Sequence of chain 36.C:
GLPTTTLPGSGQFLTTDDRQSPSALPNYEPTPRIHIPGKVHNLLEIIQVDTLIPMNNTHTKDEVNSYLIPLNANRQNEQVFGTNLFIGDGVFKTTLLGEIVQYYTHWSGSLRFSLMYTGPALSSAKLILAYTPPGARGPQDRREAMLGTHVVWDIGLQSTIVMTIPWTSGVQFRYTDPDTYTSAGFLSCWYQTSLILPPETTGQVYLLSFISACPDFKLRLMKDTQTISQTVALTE

Sequence of chain 36.A:
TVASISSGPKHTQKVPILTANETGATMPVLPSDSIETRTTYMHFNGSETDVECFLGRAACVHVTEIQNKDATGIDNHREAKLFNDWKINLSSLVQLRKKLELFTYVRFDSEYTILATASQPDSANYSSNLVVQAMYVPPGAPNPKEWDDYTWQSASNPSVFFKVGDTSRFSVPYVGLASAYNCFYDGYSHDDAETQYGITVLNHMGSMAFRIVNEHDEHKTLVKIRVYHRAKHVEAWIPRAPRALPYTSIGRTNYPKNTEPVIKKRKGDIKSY

Sequence of chain 37.C:
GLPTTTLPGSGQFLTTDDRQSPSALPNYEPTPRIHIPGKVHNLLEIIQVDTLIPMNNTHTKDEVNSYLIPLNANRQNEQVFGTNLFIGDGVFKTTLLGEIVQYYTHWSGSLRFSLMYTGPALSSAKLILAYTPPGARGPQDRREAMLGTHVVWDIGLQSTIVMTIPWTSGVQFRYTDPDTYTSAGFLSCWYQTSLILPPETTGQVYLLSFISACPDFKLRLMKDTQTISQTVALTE

Binding-site contacts:
Ligand atom C4B contacts residue PHE186 of chain 36.A at 3.6 Å (hydrophobic).
Ligand atom C4A contacts residue ALA150 of chain 36.A at 3.9 Å (hydrophobic).
Ligand atom C2C contacts residue MET221 of chain 36.A at 3.3 Å (hydrophobic).
Ligand atom C5 contacts residue MET221 of chain 36.A at 3.9 Å (hydrophobic).
Ligand atom C5C contacts residue TYR152 of chain 36.A at 3.8 Å (hydrophobic).
Ligand atom N2 contacts residue MET221 of chain 36.A at 3.9 Å.
Ligand atom C4C contacts residue VAL191 of chain 36.A at 3.7 Å (hydrophobic).
Ligand atom C5A contacts residue ALA150 of chain 36.A at 3.4 Å (hydrophobic).
Ligand atom C1C contacts residue LEU106 of chain 36.A at 3.9 Å (hydrophobic).
Ligand atom C3B contacts residue TYR152 of chain 36.A at 3.9 Å (hydrophobic).
Ligand atom C3C contacts residue TYR128 of chain 36.A at 3.8 Å (hydrophobic).
Ligand atom C3C contacts residue ILE104 of chain 36.A at 3.6 Å (hydrophobic).
Ligand atom C3B contacts residue ALA24 of chain 36.C at 4.0 Å (hydrophobic).
Ligand atom C4A contacts residue PRO174 of chain 36.A at 3.2 Å (hydrophobic).
Ligand atom N3A contacts residue ALA24 of chain 36.C at 3.8 Å.
Ligand atom C5B contacts residue MET224 of chain 36.A at 3.8 Å (hydrophobic).
Ligand atom C2C contacts residue ILE104 of chain 36.A at 3.9 Å (hydrophobic).
Ligand atom C4A contacts residue VAL176 of chain 36.A at 3.9 Å (hydrophobic).
Ligand atom C31 contacts residue ASN219 of chain 36.A at 3.7 Å.
Ligand atom CL2 contacts residue MET224 of chain 36.A at 3.2 Å.
Ligand atom C31 contacts residue TYR197 of chain 36.A at 3.6 Å (hydrophobic).
Ligand atom N2 contacts residue ASN219 of chain 36.A at 3.5 Å (h-bond).
Ligand atom O1B contacts residue VAL188 of chain 36.A at 3.8 Å.
Ligand atom C2A contacts residue PHE186 of chain 36.A at 3.6 Å (hydrophobic).
Ligand atom CL2 contacts residue TYR128 of chain 36.A at 3.4 Å.
Ligand atom CL2 contacts residue ILE104 of chain 36.A at 3.4 Å.
Ligand atom C4 contacts residue TYR197 of chain 36.A at 3.6 Å (hydrophobic).
Ligand atom O1A contacts residue PHE186 of chain 36.A at 3.4 Å.
Ligand atom N3A contacts residue PRO174 of chain 36.A at 3.3 Å (h-bond).
Ligand atom O1 contacts residue LEU106 of chain 36.A at 3.7 Å.
Ligand atom C4A contacts residue SER175 of chain 36.A at 3.6 Å.
Ligand atom C5A contacts residue VAL176 of chain 36.A at 3.8 Å (hydrophobic).
Ligand atom CL1 contacts residue LEU25 of chain 36.C at 3.5 Å.
Ligand atom C1C contacts residue TYR128 of chain 36.A at 3.6 Å (hydrophobic).
Ligand atom O1A contacts residue MET224 of chain 36.A at 3.9 Å.
Ligand atom C4B contacts residue TYR152 of chain 36.A at 3.7 Å (hydrophobic).
Ligand atom O1 contacts residue MET221 of chain 36.A at 3.4 Å (h-bond).
Ligand atom C5 contacts residue LEU106 of chain 36.A at 3.7 Å (hydrophobic).
Ligand atom CL1 contacts residue VAL188 of chain 36.A at 3.7 Å.
Ligand atom C5B contacts residue PHE186 of chain 36.A at 3.8 Å (hydrophobic).

The protein below binds the small molecule below.
Small molecule (SMILES): Cc1cc(CCCCCOc2c(Cl)cc(C3=NCCO3)cc2Cl)on1